Sequence of chain 1.C:
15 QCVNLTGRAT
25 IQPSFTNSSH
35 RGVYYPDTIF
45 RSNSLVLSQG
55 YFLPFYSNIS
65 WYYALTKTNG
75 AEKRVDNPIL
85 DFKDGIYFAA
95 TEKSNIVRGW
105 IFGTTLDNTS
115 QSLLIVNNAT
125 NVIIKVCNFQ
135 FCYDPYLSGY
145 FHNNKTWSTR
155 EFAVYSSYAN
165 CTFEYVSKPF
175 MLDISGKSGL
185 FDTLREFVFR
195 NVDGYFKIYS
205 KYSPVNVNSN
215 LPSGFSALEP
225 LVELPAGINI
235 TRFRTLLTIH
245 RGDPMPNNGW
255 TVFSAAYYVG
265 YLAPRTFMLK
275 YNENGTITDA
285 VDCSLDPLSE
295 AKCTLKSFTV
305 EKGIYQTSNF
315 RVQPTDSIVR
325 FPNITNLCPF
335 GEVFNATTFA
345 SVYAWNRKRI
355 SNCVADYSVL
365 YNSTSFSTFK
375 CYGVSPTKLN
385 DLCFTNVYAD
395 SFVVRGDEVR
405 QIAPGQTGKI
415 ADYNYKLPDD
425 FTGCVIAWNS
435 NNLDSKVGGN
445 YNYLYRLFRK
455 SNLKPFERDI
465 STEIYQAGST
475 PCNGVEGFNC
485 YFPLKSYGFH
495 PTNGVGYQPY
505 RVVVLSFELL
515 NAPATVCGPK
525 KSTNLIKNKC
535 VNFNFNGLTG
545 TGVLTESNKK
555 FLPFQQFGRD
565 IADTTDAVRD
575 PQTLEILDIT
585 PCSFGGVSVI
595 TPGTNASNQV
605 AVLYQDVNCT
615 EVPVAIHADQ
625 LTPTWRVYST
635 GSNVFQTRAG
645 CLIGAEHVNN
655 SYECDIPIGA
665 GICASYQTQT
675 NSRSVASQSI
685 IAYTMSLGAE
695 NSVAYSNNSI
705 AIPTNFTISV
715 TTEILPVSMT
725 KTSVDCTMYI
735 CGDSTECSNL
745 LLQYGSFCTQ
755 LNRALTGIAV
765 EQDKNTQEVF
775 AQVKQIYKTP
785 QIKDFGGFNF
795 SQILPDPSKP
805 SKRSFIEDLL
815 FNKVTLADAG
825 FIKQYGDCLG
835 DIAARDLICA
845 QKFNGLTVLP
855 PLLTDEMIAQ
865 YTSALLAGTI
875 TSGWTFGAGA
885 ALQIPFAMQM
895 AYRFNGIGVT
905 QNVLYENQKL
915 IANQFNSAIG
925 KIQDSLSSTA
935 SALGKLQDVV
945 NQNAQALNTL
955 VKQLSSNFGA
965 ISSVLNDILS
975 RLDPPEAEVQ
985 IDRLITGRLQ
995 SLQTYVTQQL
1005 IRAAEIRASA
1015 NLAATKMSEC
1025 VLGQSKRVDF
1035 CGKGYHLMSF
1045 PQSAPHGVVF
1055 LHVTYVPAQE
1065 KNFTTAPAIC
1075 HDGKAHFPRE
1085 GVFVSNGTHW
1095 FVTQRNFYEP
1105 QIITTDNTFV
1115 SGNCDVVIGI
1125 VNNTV

Binding-site contacts:
Ligand atom C1 contacts residue ASN327 of chain 1.C at 1.4 Å.
Ligand atom C8 contacts residue LEU578 of chain 1.C at 4.4 Å (hydrophobic).
Ligand atom C4 contacts residue ASN327 of chain 1.C at 4.2 Å.
Ligand atom C8 contacts residue PRO575 of chain 1.C at 3.5 Å (hydrophobic).
Ligand atom C7 contacts residue GLN576 of chain 1.C at 3.3 Å.
Ligand atom O7 contacts residue ASN327 of chain 1.C at 3.1 Å (h-bond).
Ligand atom C3 contacts residue ASN327 of chain 1.C at 3.8 Å.
Ligand atom C2 contacts residue ASN327 of chain 1.C at 2.4 Å.
Ligand atom C7 contacts residue ASN327 of chain 1.C at 3.1 Å.
Ligand atom C2 contacts residue GLN576 of chain 1.C at 3.7 Å.
Ligand atom C5 contacts residue ASN327 of chain 1.C at 3.7 Å.
Ligand atom C3 contacts residue GLN576 of chain 1.C at 3.6 Å.
Ligand atom O3 contacts residue GLN576 of chain 1.C at 3.6 Å.
Ligand atom O5 contacts residue ASN327 of chain 1.C at 2.4 Å (h-bond).
Ligand atom C8 contacts residue ASN327 of chain 1.C at 4.3 Å.
Ligand atom C8 contacts residue GLN576 of chain 1.C at 3.1 Å.
Ligand atom N2 contacts residue ASN327 of chain 1.C at 2.8 Å (h-bond).
Ligand atom N2 contacts residue GLN576 of chain 1.C at 2.6 Å (h-bond).

The protein below binds the small molecule below.
Small molecule (SMILES): CC(=O)N[C@@H]1[C@@H](O)[C@H](O)[C@@H](CO)O[C@H]1O